Binding-site contacts:
Ligand atom C5 contacts residue GLY135 of chain 1.C at 3.8 Å.
Ligand atom O8 contacts residue TRP153 of chain 1.C at 3.4 Å.
Ligand atom C8 contacts residue TYR98 of chain 1.C at 4.0 Å (hydrophobic).
Ligand atom O9 contacts residue GLU190 of chain 1.C at 2.9 Å (salt-bridge).
Ligand atom O1A contacts residue ASN137 of chain 1.C at 3.2 Å (h-bond).
Ligand atom C4 contacts residue SER136 of chain 1.C at 4.1 Å.
Ligand atom C1 contacts residue ASN137 of chain 1.C at 3.5 Å.
Ligand atom C11 contacts residue GLY135 of chain 1.C at 3.8 Å.
Ligand atom O9 contacts residue GLN226 of chain 1.C at 3.6 Å (h-bond).
Ligand atom O10 contacts residue LEU194 of chain 1.C at 3.3 Å.
Ligand atom C9 contacts residue HIS183 of chain 1.C at 3.8 Å.
Ligand atom C9 contacts residue GLU190 of chain 1.C at 3.1 Å.
Ligand atom O1A contacts residue GLN226 of chain 1.C at 3.2 Å (h-bond).
Ligand atom C8 contacts residue GLN226 of chain 1.C at 3.7 Å.
Ligand atom C10 contacts residue GLY135 of chain 1.C at 3.8 Å.
Ligand atom N5 contacts residue GLY135 of chain 1.C at 2.9 Å (h-bond).
Ligand atom C11 contacts residue TRP153 of chain 1.C at 3.8 Å (hydrophobic).
Ligand atom C9 contacts residue TYR98 of chain 1.C at 3.7 Å (hydrophobic).
Ligand atom O4 contacts residue GLY135 of chain 1.C at 3.5 Å (h-bond).
Ligand atom C11 contacts residue GLY134 of chain 1.C at 3.9 Å.
Ligand atom O7 contacts residue LEU194 of chain 1.C at 3.8 Å.
Ligand atom O8 contacts residue TYR98 of chain 1.C at 3.1 Å (h-bond).
Ligand atom O9 contacts residue SER228 of chain 1.C at 2.9 Å (h-bond).
Ligand atom N5 contacts residue TRP153 of chain 1.C at 4.1 Å.
Ligand atom O1B contacts residue GLN226 of chain 1.C at 4.0 Å.
Ligand atom C9 contacts residue SER228 of chain 1.C at 4.2 Å.
Ligand atom C4 contacts residue GLY135 of chain 1.C at 3.5 Å.
Ligand atom C9 contacts residue LEU194 of chain 1.C at 4.0 Å (hydrophobic).
Ligand atom O8 contacts residue GLN226 of chain 1.C at 3.0 Å (h-bond).
Ligand atom C11 contacts residue THR155 of chain 1.C at 4.1 Å.
Ligand atom O1A contacts residue SER136 of chain 1.C at 2.9 Å (h-bond).
Ligand atom C1 contacts residue GLN226 of chain 1.C at 3.8 Å.
Ligand atom C10 contacts residue TRP153 of chain 1.C at 4.1 Å (hydrophobic).
Ligand atom C1 contacts residue SER136 of chain 1.C at 4.0 Å.
Ligand atom O9 contacts residue HIS183 of chain 1.C at 3.5 Å (h-bond).
Ligand atom O9 contacts residue TYR98 of chain 1.C at 2.7 Å (h-bond).
Ligand atom C7 contacts residue TRP153 of chain 1.C at 3.8 Å (hydrophobic).
Ligand atom O1B contacts residue ASN137 of chain 1.C at 3.1 Å.
Ligand atom C6 contacts residue TRP153 of chain 1.C at 4.3 Å (hydrophobic).
Ligand atom C8 contacts residue TRP153 of chain 1.C at 4.0 Å (hydrophobic).

Sequence of chain 1.C:
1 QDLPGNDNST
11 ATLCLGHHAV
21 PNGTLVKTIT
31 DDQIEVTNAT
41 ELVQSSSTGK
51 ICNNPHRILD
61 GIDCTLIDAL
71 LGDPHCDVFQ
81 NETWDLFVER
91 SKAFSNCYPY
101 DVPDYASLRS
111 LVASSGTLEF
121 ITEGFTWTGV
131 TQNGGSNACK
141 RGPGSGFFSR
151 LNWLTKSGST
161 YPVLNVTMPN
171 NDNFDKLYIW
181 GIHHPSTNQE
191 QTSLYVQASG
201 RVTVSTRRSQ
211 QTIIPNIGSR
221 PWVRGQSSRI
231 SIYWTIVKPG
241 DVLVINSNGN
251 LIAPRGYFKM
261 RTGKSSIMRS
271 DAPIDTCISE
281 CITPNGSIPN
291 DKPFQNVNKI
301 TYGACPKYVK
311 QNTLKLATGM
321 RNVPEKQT

This small molecule binds to this protein.
Small molecule (SMILES): CC(=O)N[C@H]1[C@H]([C@H](O)[C@H](O)CO)O[C@@](O)(C(=O)O)C[C@@H]1O